Binding-site contacts:
Ligand atom CD1 contacts residue GLY29 of chain 1.A at 3.9 Å.
Ligand atom CD1 contacts residue TYR21 of chain 1.A at 4.0 Å (hydrophobic).
Ligand atom CH contacts residue CYS44 of chain 1.A at 4.0 Å (hydrophobic).
Ligand atom CD1 contacts residue CYS44 of chain 1.A at 4.4 Å (hydrophobic).
Ligand atom CE1 contacts residue GLY29 of chain 1.A at 3.5 Å.
Ligand atom BR contacts residue GLY29 of chain 1.A at 3.8 Å.
Ligand atom CD2 contacts residue GLY29 of chain 1.A at 3.7 Å.
Ligand atom CD2 contacts residue ASP48 of chain 1.A at 4.0 Å.
Ligand atom O contacts residue PHE5 of chain 1.A at 3.7 Å.
Ligand atom CZ contacts residue GLY29 of chain 1.A at 3.5 Å.
Ligand atom O contacts residue PHE96 of chain 1.A at 4.2 Å.
Ligand atom CE1 contacts residue CYS28 of chain 1.A at 4.2 Å (hydrophobic).
Ligand atom O contacts residue CYS44 of chain 1.A at 3.7 Å.
Ligand atom CE2 contacts residue TRP30 of chain 1.A at 4.2 Å (hydrophobic).
Ligand atom CH contacts residue PHE5 of chain 1.A at 4.4 Å (hydrophobic).
Ligand atom CR contacts residue HIS47 of chain 1.A at 2.5 Å.
Ligand atom CG contacts residue ASP48 of chain 1.A at 4.3 Å.
Ligand atom CD1 contacts residue CYS28 of chain 1.A at 4.5 Å (hydrophobic).
Ligand atom CH contacts residue ASP48 of chain 1.A at 3.4 Å.
Ligand atom BR contacts residue SER22 of chain 1.A at 4.4 Å.
Ligand atom CR contacts residue CYS44 of chain 1.A at 4.1 Å (hydrophobic).
Ligand atom CR contacts residue PHE5 of chain 1.A at 3.8 Å (hydrophobic).
Ligand atom CR contacts residue ASP48 of chain 1.A at 4.0 Å.
Ligand atom CG contacts residue PHE5 of chain 1.A at 4.0 Å (hydrophobic).
Ligand atom BR contacts residue TRP30 of chain 1.A at 3.9 Å.
Ligand atom CD2 contacts residue HIS47 of chain 1.A at 4.1 Å.
Ligand atom CE1 contacts residue TYR21 of chain 1.A at 3.5 Å (hydrophobic).
Ligand atom CG contacts residue HIS47 of chain 1.A at 3.7 Å.
Ligand atom CD1 contacts residue PHE5 of chain 1.A at 4.0 Å (hydrophobic).
Ligand atom CE2 contacts residue GLY29 of chain 1.A at 3.4 Å.
Ligand atom CG contacts residue GLY29 of chain 1.A at 4.1 Å.
Ligand atom CZ contacts residue TRP30 of chain 1.A at 4.0 Å (hydrophobic).
Ligand atom CH contacts residue HIS47 of chain 1.A at 1.5 Å.
Ligand atom O contacts residue HIS47 of chain 1.A at 2.9 Å (h-bond).

The protein below binds the small molecule below.
Small molecule (SMILES): O=C(CBr)c1ccc(Br)cc1

Sequence of chain 1.A:
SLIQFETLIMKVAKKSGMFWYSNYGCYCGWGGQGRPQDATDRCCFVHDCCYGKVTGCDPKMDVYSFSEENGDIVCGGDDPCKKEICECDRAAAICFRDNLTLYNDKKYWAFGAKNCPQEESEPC